Sequence of chain 1.B:
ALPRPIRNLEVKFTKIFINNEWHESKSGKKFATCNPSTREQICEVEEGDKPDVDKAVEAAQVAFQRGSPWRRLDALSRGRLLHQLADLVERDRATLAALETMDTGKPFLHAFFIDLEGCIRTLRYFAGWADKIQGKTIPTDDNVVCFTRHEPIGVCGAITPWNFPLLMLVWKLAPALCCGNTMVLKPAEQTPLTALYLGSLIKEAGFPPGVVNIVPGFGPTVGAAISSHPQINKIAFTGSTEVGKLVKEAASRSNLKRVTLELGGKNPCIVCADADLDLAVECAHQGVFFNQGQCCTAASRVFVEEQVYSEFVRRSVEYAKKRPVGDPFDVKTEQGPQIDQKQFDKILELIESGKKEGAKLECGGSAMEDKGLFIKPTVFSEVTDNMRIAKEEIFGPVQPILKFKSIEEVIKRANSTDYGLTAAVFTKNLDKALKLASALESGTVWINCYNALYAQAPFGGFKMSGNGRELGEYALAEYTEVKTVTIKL

Binding-site contacts:
Ligand atom C19 contacts residue GLY136 of chain 1.B at 3.6 Å.
Ligand atom N23 contacts residue ALA473 of chain 1.B at 3.1 Å (h-bond).
Ligand atom C08 contacts residue ASN469 of chain 1.B at 3.5 Å.
Ligand atom C11 contacts residue ASP159 of chain 1.A at 3.3 Å.
Ligand atom N23 contacts residue GLY136 of chain 1.B at 4.0 Å.
Ligand atom C13 contacts residue ASN161 of chain 1.A at 3.9 Å.
Ligand atom C15 contacts residue ASP159 of chain 1.A at 3.4 Å.
Ligand atom N23 contacts residue TYR472 of chain 1.B at 3.8 Å.
Ligand atom C10 contacts residue TYR472 of chain 1.B at 3.9 Å (hydrophobic).
Ligand atom N01 contacts residue TYR472 of chain 1.B at 4.1 Å.
Ligand atom C15 contacts residue TYR472 of chain 1.B at 3.6 Å (hydrophobic).
Ligand atom C22 contacts residue LEU471 of chain 1.B at 4.0 Å (hydrophobic).
Ligand atom C07 contacts residue ASN469 of chain 1.B at 3.3 Å.
Ligand atom C08 contacts residue LEU471 of chain 1.B at 4.2 Å (hydrophobic).
Ligand atom N23 contacts residue THR140 of chain 1.B at 3.5 Å (h-bond).
Ligand atom C13 contacts residue ASP159 of chain 1.A at 3.6 Å.
Ligand atom C22 contacts residue GLY136 of chain 1.B at 3.8 Å.
Ligand atom C03 contacts residue TYR472 of chain 1.B at 4.3 Å (hydrophobic).
Ligand atom C22 contacts residue THR140 of chain 1.B at 4.2 Å.
Ligand atom C14 contacts residue ASP159 of chain 1.A at 3.6 Å.
Ligand atom C21 contacts residue ILE132 of chain 1.B at 4.0 Å (hydrophobic).
Ligand atom C06 contacts residue LEU471 of chain 1.B at 3.2 Å (hydrophobic).
Ligand atom C18 contacts residue LEU471 of chain 1.B at 3.7 Å (hydrophobic).
Ligand atom C20 contacts residue LEU185 of chain 1.B at 4.2 Å (hydrophobic).
Ligand atom C16 contacts residue LEU471 of chain 1.B at 3.3 Å (hydrophobic).
Ligand atom C02 contacts residue TYR472 of chain 1.B at 3.9 Å (hydrophobic).
Ligand atom C22 contacts residue ALA473 of chain 1.B at 3.8 Å (hydrophobic).
Ligand atom C20 contacts residue ILE132 of chain 1.B at 4.2 Å (hydrophobic).
Ligand atom N04 contacts residue LEU471 of chain 1.B at 4.2 Å.
Ligand atom C02 contacts residue ASP159 of chain 1.A at 4.0 Å.
Ligand atom C10 contacts residue ASP159 of chain 1.A at 3.2 Å.
Ligand atom C12 contacts residue ASP159 of chain 1.A at 3.5 Å.
Ligand atom C19 contacts residue LEU185 of chain 1.B at 4.0 Å (hydrophobic).
Ligand atom C07 contacts residue LEU471 of chain 1.B at 3.6 Å (hydrophobic).
Ligand atom C05 contacts residue LEU471 of chain 1.B at 3.6 Å (hydrophobic).
Ligand atom C14 contacts residue ASN161 of chain 1.A at 3.7 Å.
Ligand atom C18 contacts residue GLY136 of chain 1.B at 3.8 Å.
Ligand atom C03 contacts residue ASP159 of chain 1.A at 4.3 Å.
Ligand atom C17 contacts residue LEU471 of chain 1.B at 2.8 Å (hydrophobic).
Ligand atom C08 contacts residue ALA470 of chain 1.B at 4.0 Å (hydrophobic).

A small-molecule ligand and the protein it binds are described below.
Small molecule (SMILES): N#Cc1cccc(-c2ccc3nc(-c4ccccc4)cn3c2)c1

Sequence of chain 1.A:
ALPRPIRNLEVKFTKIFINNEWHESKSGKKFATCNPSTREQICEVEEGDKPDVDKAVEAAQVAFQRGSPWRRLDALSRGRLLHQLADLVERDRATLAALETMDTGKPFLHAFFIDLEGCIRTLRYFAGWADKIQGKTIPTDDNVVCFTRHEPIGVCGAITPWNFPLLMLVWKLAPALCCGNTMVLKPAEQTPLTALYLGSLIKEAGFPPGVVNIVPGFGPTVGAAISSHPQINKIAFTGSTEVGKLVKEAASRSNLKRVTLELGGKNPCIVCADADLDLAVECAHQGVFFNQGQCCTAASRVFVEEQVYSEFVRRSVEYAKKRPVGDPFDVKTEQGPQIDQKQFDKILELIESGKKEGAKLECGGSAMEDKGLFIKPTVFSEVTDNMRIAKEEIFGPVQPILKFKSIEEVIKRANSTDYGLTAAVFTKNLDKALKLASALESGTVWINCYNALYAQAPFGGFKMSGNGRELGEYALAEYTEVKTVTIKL